Binding-site contacts:
Ligand atom C3 contacts residue ASN305 of chain 1.C at 3.8 Å.
Ligand atom C1 contacts residue ASN305 of chain 1.C at 1.4 Å.
Ligand atom C2 contacts residue ASN305 of chain 1.C at 2.6 Å.
Ligand atom O5 contacts residue ASN305 of chain 1.C at 2.5 Å (h-bond).
Ligand atom C8 contacts residue PRO553 of chain 1.C at 4.2 Å (hydrophobic).
Ligand atom C5 contacts residue ASN305 of chain 1.C at 3.7 Å.
Ligand atom C8 contacts residue ASN305 of chain 1.C at 3.7 Å.
Ligand atom N2 contacts residue ASN305 of chain 1.C at 2.4 Å (h-bond).
Ligand atom O7 contacts residue ASN305 of chain 1.C at 4.1 Å.
Ligand atom C3 contacts residue GLN554 of chain 1.C at 4.2 Å.
Ligand atom N2 contacts residue GLN554 of chain 1.C at 4.3 Å.
Ligand atom C7 contacts residue ASN305 of chain 1.C at 3.3 Å.
Ligand atom C4 contacts residue ASN305 of chain 1.C at 4.3 Å.

Sequence of chain 1.C:
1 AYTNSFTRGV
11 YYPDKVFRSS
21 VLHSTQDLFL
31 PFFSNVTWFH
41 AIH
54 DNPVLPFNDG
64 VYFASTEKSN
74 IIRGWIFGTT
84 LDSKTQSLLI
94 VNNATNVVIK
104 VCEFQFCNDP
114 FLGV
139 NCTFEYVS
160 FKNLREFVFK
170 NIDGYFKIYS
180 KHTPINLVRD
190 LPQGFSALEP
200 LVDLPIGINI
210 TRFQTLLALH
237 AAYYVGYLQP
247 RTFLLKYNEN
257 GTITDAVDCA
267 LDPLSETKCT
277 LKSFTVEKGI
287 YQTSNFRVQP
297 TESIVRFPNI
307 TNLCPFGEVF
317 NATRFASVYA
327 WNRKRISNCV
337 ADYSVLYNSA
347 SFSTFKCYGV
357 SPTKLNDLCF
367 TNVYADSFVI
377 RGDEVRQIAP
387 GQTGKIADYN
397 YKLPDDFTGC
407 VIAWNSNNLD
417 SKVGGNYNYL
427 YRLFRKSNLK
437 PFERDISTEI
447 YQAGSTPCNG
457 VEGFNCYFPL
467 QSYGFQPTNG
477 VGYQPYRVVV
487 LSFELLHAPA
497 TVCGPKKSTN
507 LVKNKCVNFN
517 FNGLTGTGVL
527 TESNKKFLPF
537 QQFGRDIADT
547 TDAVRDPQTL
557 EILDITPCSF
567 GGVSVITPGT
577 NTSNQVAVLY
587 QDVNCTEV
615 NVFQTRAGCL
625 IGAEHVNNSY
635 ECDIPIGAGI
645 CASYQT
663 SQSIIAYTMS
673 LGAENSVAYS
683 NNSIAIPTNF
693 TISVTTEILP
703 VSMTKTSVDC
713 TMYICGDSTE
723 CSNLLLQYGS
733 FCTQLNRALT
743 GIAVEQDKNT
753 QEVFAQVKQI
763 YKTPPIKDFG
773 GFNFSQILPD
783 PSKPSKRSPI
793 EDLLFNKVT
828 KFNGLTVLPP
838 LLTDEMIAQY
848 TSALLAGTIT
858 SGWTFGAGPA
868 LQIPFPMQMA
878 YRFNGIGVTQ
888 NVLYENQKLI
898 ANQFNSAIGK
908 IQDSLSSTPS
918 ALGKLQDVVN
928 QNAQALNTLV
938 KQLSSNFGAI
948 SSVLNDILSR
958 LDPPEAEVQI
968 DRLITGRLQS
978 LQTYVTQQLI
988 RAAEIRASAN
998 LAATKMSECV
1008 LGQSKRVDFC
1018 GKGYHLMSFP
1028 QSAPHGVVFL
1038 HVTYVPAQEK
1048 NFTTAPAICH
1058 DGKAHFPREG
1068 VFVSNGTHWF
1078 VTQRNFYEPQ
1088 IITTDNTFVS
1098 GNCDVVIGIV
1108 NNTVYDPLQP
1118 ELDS

A small-molecule ligand and the protein it binds are described below.
Small molecule (SMILES): CC(=O)N[C@@H]1[C@@H](O)[C@H](O)[C@@H](CO)O[C@H]1O